Binding-site contacts:
Ligand atom O7 contacts residue ASN1094 of chain 1.B at 3.6 Å (h-bond).
Ligand atom O5 contacts residue ASN1094 of chain 1.B at 2.4 Å (h-bond).
Ligand atom N2 contacts residue ASN1094 of chain 1.B at 2.9 Å (h-bond).
Ligand atom N2 contacts residue HIS1097 of chain 1.B at 4.3 Å.
Ligand atom C3 contacts residue ASN1094 of chain 1.B at 3.8 Å.
Ligand atom C1 contacts residue PHE1099 of chain 1.B at 4.3 Å (hydrophobic).
Ligand atom O6 contacts residue PHE1099 of chain 1.B at 4.1 Å.
Ligand atom O3 contacts residue THR1096 of chain 1.B at 4.3 Å.
Ligand atom C5 contacts residue ASN1094 of chain 1.B at 3.7 Å.
Ligand atom C2 contacts residue ASN1094 of chain 1.B at 2.5 Å.
Ligand atom N2 contacts residue THR1096 of chain 1.B at 2.9 Å (h-bond).
Ligand atom C8 contacts residue THR1096 of chain 1.B at 3.7 Å.
Ligand atom C1 contacts residue HIS1097 of chain 1.B at 4.2 Å.
Ligand atom C8 contacts residue HIS1097 of chain 1.B at 4.3 Å.
Ligand atom C7 contacts residue ASN1094 of chain 1.B at 3.5 Å.
Ligand atom C6 contacts residue HIS1097 of chain 1.B at 4.4 Å.
Ligand atom C4 contacts residue ASN1094 of chain 1.B at 4.2 Å.
Ligand atom C1 contacts residue THR1096 of chain 1.B at 4.2 Å.
Ligand atom C4 contacts residue HIS1097 of chain 1.B at 3.6 Å.
Ligand atom C7 contacts residue HIS1097 of chain 1.B at 3.8 Å.
Ligand atom C3 contacts residue THR1096 of chain 1.B at 3.9 Å.
Ligand atom O4 contacts residue HIS1097 of chain 1.B at 3.4 Å (h-bond).
Ligand atom C2 contacts residue THR1096 of chain 1.B at 3.8 Å.
Ligand atom O5 contacts residue HIS1097 of chain 1.B at 4.2 Å.
Ligand atom C2 contacts residue HIS1097 of chain 1.B at 4.4 Å.
Ligand atom O5 contacts residue PHE1099 of chain 1.B at 3.8 Å.
Ligand atom C6 contacts residue PHE1099 of chain 1.B at 3.6 Å (hydrophobic).
Ligand atom C5 contacts residue PHE1099 of chain 1.B at 3.8 Å (hydrophobic).
Ligand atom C8 contacts residue ASN1094 of chain 1.B at 3.9 Å.
Ligand atom C5 contacts residue HIS1097 of chain 1.B at 3.4 Å.
Ligand atom C3 contacts residue HIS1097 of chain 1.B at 3.5 Å.
Ligand atom C1 contacts residue ASN1094 of chain 1.B at 1.4 Å.
Ligand atom C7 contacts residue THR1096 of chain 1.B at 3.8 Å.
Ligand atom O7 contacts residue HIS1097 of chain 1.B at 3.6 Å.

Sequence of chain 1.B:
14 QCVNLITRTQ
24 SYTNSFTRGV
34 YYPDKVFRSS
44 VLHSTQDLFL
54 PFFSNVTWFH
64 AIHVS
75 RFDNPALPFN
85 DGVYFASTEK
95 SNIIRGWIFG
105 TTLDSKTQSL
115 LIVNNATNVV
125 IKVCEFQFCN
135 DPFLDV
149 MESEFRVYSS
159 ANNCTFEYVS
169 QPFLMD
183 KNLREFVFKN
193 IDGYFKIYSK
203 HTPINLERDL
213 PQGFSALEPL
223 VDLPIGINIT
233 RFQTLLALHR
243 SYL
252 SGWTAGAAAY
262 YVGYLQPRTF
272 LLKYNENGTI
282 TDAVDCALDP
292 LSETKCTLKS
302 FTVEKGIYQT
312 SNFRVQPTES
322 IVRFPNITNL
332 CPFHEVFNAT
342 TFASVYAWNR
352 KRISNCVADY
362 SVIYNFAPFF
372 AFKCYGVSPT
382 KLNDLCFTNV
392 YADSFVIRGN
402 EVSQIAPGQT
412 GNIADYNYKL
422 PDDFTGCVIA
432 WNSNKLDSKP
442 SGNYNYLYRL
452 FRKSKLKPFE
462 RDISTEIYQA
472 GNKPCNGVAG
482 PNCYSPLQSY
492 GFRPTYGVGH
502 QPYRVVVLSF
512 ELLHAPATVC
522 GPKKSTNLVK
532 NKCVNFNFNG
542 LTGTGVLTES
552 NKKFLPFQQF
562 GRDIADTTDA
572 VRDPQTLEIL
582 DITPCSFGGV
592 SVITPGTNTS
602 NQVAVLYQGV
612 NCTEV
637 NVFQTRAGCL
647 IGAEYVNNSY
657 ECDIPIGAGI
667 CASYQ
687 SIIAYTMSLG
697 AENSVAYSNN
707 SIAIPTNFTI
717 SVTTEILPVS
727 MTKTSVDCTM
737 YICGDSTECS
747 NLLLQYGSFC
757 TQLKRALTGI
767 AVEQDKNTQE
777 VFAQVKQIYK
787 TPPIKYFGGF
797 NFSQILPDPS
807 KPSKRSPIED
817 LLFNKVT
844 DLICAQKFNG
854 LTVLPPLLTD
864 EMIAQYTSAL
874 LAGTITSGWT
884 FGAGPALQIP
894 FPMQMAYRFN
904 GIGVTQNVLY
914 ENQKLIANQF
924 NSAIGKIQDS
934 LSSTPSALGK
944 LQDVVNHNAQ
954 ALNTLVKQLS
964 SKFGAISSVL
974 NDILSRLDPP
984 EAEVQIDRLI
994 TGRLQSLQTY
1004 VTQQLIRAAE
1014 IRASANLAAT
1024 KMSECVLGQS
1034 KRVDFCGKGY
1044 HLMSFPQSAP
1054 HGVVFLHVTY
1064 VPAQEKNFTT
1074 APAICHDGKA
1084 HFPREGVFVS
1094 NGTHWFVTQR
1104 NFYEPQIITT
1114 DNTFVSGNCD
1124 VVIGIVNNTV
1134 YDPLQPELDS

This small molecule binds to this protein.
Small molecule (SMILES): CC(=O)N[C@H]1[C@H](O[C@H]2[C@H](O)[C@@H](NC(C)=O)CO[C@@H]2CO)O[C@H](CO)[C@@H](O)[C@@H]1O